Binding-site contacts:
Ligand atom NE1 contacts residue LYS46 of chain 2.D at 3.7 Å.
Ligand atom CD contacts residue ASN44 of chain 2.D at 3.5 Å.
Ligand atom CG contacts residue ASN44 of chain 2.D at 4.0 Å.
Ligand atom O contacts residue GLN43 of chain 2.D at 3.9 Å.
Ligand atom CD1 contacts residue MET42 of chain 2.D at 4.2 Å (hydrophobic).
Ligand atom CA contacts residue ASN44 of chain 2.D at 3.2 Å.
Ligand atom O contacts residue GLY45 of chain 2.D at 3.9 Å.
Ligand atom O contacts residue SER204 of chain 2.D at 4.0 Å.
Ligand atom CB contacts residue LYS46 of chain 2.D at 4.0 Å.
Ligand atom CE contacts residue LYS46 of chain 2.D at 3.4 Å.
Ligand atom OH contacts residue HIS205 of chain 2.D at 3.2 Å (h-bond).
Ligand atom N contacts residue ASN44 of chain 2.D at 3.9 Å.
Ligand atom CZ contacts residue HIS205 of chain 2.D at 4.1 Å.
Ligand atom O contacts residue ASN44 of chain 2.D at 4.3 Å.
Ligand atom C contacts residue ASN44 of chain 2.D at 3.1 Å.
Ligand atom N contacts residue SER204 of chain 2.D at 3.4 Å (h-bond).
Ligand atom OH contacts residue LYS200 of chain 2.D at 3.6 Å.
Ligand atom CZ contacts residue LYS200 of chain 2.D at 4.0 Å.
Ligand atom CE1 contacts residue HIS205 of chain 2.D at 4.1 Å.
Ligand atom CZ contacts residue PRO202 of chain 2.D at 4.3 Å (hydrophobic).
Ligand atom OH contacts residue PRO202 of chain 2.D at 3.9 Å.
Ligand atom CG contacts residue ASN44 of chain 2.D at 4.2 Å.
Ligand atom CD contacts residue SER204 of chain 2.D at 2.9 Å.
Ligand atom CG contacts residue SER204 of chain 2.D at 3.1 Å.
Ligand atom CE1 contacts residue SER204 of chain 2.D at 4.0 Å.
Ligand atom CE1 contacts residue LYS200 of chain 2.D at 3.6 Å.
Ligand atom CB contacts residue ASN44 of chain 2.D at 3.5 Å.
Ligand atom CG contacts residue HIS205 of chain 2.D at 4.3 Å.
Ligand atom CD1 contacts residue LYS46 of chain 2.D at 3.0 Å.
Ligand atom SD contacts residue LYS46 of chain 2.D at 3.1 Å (salt-bridge).
Ligand atom CA contacts residue SER204 of chain 2.D at 3.3 Å.
Ligand atom CG contacts residue LYS46 of chain 2.D at 3.9 Å.
Ligand atom CG contacts residue PRO206 of chain 2.D at 3.5 Å (hydrophobic).
Ligand atom CA contacts residue ASN44 of chain 2.D at 3.5 Å.
Ligand atom CB contacts residue GLN43 of chain 2.D at 4.3 Å.
Ligand atom CB contacts residue ASN44 of chain 2.D at 2.9 Å.
Ligand atom CB contacts residue SER204 of chain 2.D at 3.5 Å.
Ligand atom CB contacts residue PRO206 of chain 2.D at 4.2 Å (hydrophobic).
Ligand atom C contacts residue SER204 of chain 2.D at 3.7 Å.
Ligand atom O contacts residue ASN44 of chain 2.D at 2.2 Å (h-bond).

Sequence of chain 2.D:
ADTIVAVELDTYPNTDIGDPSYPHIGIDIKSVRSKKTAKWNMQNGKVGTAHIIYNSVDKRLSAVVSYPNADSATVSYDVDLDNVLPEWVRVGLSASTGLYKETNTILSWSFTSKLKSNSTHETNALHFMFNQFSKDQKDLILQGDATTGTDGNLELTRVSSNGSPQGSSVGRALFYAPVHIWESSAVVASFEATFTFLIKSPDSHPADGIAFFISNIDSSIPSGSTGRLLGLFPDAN

This protein binds this small molecule.
Small molecule (SMILES): CSCC[C@H](NC(C)=O)C(=O)N[C@@H](Cc1ccc(O)cc1)C(=O)N[C@@H](CC1=CN=C2CC=CC=C12)C(=O)N[C@@H](Cc1ccc(O)cc1)C(=O)N1CCC[C@H]1C(=O)N[C@@H](Cc1ccc(O)cc1)C(N)=O